Binding-site contacts:
Ligand atom O6 contacts residue ASN154 of chain 2.A at 3.5 Å (h-bond).
Ligand atom C8 contacts residue ASP2 of chain 2.A at 3.7 Å.
Ligand atom C1 contacts residue ASN5 of chain 2.A at 1.5 Å.
Ligand atom C7 contacts residue PHE3 of chain 2.A at 3.5 Å (hydrophobic).
Ligand atom N2 contacts residue ASN5 of chain 2.A at 2.9 Å (h-bond).
Ligand atom C8 contacts residue ASN154 of chain 2.A at 4.1 Å.
Ligand atom O5 contacts residue ASN5 of chain 2.A at 2.3 Å (h-bond).
Ligand atom C3 contacts residue ASN5 of chain 2.A at 3.8 Å.
Ligand atom C5 contacts residue ASN154 of chain 2.A at 3.5 Å.
Ligand atom C1 contacts residue ASN154 of chain 2.A at 4.0 Å.
Ligand atom O6 contacts residue ASP2 of chain 2.A at 2.7 Å (salt-bridge).
Ligand atom C4 contacts residue ASN154 of chain 2.A at 4.5 Å.
Ligand atom O7 contacts residue ASN5 of chain 2.A at 4.1 Å.
Ligand atom O3 contacts residue ASP2 of chain 2.A at 2.6 Å (salt-bridge).
Ligand atom C6 contacts residue ASP2 of chain 2.A at 3.3 Å.
Ligand atom C1 contacts residue PHE3 of chain 2.A at 3.6 Å (hydrophobic).
Ligand atom O5 contacts residue ASN154 of chain 2.A at 3.8 Å.
Ligand atom C4 contacts residue ASN5 of chain 2.A at 4.2 Å.
Ligand atom C8 contacts residue PHE3 of chain 2.A at 3.4 Å (hydrophobic).
Ligand atom C5 contacts residue ASN5 of chain 2.A at 3.6 Å.
Ligand atom C5 contacts residue ASP2 of chain 2.A at 4.1 Å.
Ligand atom O7 contacts residue ASP2 of chain 2.A at 4.4 Å.
Ligand atom C2 contacts residue PHE3 of chain 2.A at 3.7 Å (hydrophobic).
Ligand atom C2 contacts residue ASN5 of chain 2.A at 2.5 Å.
Ligand atom C3 contacts residue ASP2 of chain 2.A at 3.9 Å.
Ligand atom N2 contacts residue PHE3 of chain 2.A at 2.7 Å (h-bond).
Ligand atom N2 contacts residue ASP2 of chain 2.A at 3.9 Å.
Ligand atom C6 contacts residue ASN154 of chain 2.A at 4.3 Å.
Ligand atom C7 contacts residue ASP2 of chain 2.A at 3.9 Å.
Ligand atom C7 contacts residue ASN5 of chain 2.A at 3.7 Å.
Ligand atom C3 contacts residue PHE3 of chain 2.A at 4.3 Å (hydrophobic).
Ligand atom O5 contacts residue ASP2 of chain 2.A at 3.7 Å.

The protein below binds the small molecule below.
Small molecule (SMILES): CC(=O)N[C@H]1[C@H](O[C@H]2[C@H](O)[C@@H](NC(C)=O)CO[C@@H]2CO)O[C@H](CO)[C@@H](O)[C@@H]1O

Sequence of chain 2.A:
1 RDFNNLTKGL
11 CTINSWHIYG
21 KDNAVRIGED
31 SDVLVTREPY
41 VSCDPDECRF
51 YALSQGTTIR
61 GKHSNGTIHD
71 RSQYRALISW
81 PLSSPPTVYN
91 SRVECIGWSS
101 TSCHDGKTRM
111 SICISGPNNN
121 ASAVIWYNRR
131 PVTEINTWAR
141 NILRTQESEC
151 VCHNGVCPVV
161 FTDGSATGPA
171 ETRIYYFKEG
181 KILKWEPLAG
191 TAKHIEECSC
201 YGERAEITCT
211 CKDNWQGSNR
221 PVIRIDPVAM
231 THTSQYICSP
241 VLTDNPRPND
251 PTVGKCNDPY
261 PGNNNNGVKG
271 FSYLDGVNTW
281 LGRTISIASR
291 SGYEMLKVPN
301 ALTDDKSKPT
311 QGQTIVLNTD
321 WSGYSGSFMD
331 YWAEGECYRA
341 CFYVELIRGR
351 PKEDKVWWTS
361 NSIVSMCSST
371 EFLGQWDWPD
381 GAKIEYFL